Sequence of chain 6.A:
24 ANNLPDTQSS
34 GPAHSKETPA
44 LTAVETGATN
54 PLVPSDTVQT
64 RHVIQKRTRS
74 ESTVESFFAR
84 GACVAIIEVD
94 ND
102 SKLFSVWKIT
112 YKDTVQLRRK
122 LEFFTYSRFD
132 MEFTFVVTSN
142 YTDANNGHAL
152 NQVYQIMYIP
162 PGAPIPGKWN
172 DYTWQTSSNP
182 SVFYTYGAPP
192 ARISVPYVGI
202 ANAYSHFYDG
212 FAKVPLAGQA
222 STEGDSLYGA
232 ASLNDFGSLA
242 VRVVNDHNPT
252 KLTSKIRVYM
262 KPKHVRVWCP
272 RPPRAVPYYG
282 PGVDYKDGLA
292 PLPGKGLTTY

The small molecule below binds the protein below.
Small molecule (SMILES): COc1ccc(OCc2ccc(COc3c(Cl)cccc3Cl)cc2)c(Cl)c1

Binding-site contacts:
Ligand atom C7 contacts residue PHE237 of chain 6.A at 3.5 Å (hydrophobic).
Ligand atom C21 contacts residue TYR205 of chain 6.A at 3.8 Å (hydrophobic).
Ligand atom O3 contacts residue PHE130 of chain 6.A at 3.6 Å.
Ligand atom O1 contacts residue ILE110 of chain 6.A at 3.7 Å.
Ligand atom O2 contacts residue VAL196 of chain 6.A at 3.4 Å.
Ligand atom C17 contacts residue ALA24 of chain 6.C at 3.7 Å (hydrophobic).
Ligand atom O1 contacts residue PHE237 of chain 6.A at 3.8 Å.
Ligand atom C12 contacts residue PHE134 of chain 6.A at 3.8 Å (hydrophobic).
Ligand atom C14 contacts residue TYR159 of chain 6.A at 3.5 Å (hydrophobic).
Ligand atom CL2 contacts residue ILE25 of chain 6.C at 3.4 Å.
Ligand atom C9 contacts residue PHE237 of chain 6.A at 3.7 Å (hydrophobic).
Ligand atom C6 contacts residue TYR112 of chain 6.A at 3.7 Å (hydrophobic).
Ligand atom C21 contacts residue SER128 of chain 6.A at 3.8 Å.
Ligand atom C1 contacts residue TYR205 of chain 6.A at 3.8 Å (hydrophobic).
Ligand atom C17 contacts residue TYR159 of chain 6.A at 3.7 Å (hydrophobic).
Ligand atom C11 contacts residue ILE110 of chain 6.A at 3.8 Å (hydrophobic).
Ligand atom O1 contacts residue MET132 of chain 6.A at 3.7 Å.
Ligand atom C8 contacts residue MET132 of chain 6.A at 3.4 Å (hydrophobic).
Ligand atom C2 contacts residue PHE237 of chain 6.A at 3.6 Å (hydrophobic).
Ligand atom C13 contacts residue PHE134 of chain 6.A at 3.7 Å (hydrophobic).
Ligand atom CL2 contacts residue ALA24 of chain 6.C at 3.5 Å.
Ligand atom C10 contacts residue TYR159 of chain 6.A at 3.5 Å (hydrophobic).
Ligand atom C21 contacts residue HIS207 of chain 6.A at 3.6 Å.
Ligand atom C3 contacts residue MET132 of chain 6.A at 3.7 Å (hydrophobic).
Ligand atom C16 contacts residue ALA24 of chain 6.C at 3.8 Å (hydrophobic).
Ligand atom C13 contacts residue MET132 of chain 6.A at 3.4 Å (hydrophobic).
Ligand atom C7 contacts residue MET132 of chain 6.A at 3.3 Å (hydrophobic).
Ligand atom C4 contacts residue MET132 of chain 6.A at 3.8 Å (hydrophobic).
Ligand atom C5 contacts residue TYR112 of chain 6.A at 3.5 Å (hydrophobic).
Ligand atom C16 contacts residue TYR159 of chain 6.A at 3.8 Å (hydrophobic).
Ligand atom O3 contacts residue TYR112 of chain 6.A at 3.6 Å.
Ligand atom C20 contacts residue LEU240 of chain 6.A at 3.8 Å (hydrophobic).
Ligand atom C19 contacts residue LEU240 of chain 6.A at 3.8 Å (hydrophobic).
Ligand atom CL3 contacts residue PHE134 of chain 6.A at 3.8 Å.
Ligand atom C20 contacts residue ILE194 of chain 6.A at 3.8 Å (hydrophobic).
Ligand atom CL2 contacts residue TYR159 of chain 6.A at 3.6 Å.
Ligand atom C12 contacts residue ILE110 of chain 6.A at 3.8 Å (hydrophobic).
Ligand atom CL3 contacts residue LEU240 of chain 6.A at 3.8 Å.
Ligand atom C13 contacts residue ILE110 of chain 6.A at 3.7 Å (hydrophobic).
Ligand atom C9 contacts residue VAL199 of chain 6.A at 3.6 Å (hydrophobic).

Sequence of chain 6.C:
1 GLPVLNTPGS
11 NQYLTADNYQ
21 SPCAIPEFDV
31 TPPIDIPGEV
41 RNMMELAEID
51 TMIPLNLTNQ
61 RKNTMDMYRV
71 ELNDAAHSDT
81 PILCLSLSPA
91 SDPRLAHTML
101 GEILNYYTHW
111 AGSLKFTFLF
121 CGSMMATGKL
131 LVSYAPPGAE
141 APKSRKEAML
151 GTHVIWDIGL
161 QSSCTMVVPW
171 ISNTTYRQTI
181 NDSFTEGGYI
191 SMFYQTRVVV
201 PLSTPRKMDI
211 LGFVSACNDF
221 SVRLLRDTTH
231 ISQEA